Sequence of chain 1.V:
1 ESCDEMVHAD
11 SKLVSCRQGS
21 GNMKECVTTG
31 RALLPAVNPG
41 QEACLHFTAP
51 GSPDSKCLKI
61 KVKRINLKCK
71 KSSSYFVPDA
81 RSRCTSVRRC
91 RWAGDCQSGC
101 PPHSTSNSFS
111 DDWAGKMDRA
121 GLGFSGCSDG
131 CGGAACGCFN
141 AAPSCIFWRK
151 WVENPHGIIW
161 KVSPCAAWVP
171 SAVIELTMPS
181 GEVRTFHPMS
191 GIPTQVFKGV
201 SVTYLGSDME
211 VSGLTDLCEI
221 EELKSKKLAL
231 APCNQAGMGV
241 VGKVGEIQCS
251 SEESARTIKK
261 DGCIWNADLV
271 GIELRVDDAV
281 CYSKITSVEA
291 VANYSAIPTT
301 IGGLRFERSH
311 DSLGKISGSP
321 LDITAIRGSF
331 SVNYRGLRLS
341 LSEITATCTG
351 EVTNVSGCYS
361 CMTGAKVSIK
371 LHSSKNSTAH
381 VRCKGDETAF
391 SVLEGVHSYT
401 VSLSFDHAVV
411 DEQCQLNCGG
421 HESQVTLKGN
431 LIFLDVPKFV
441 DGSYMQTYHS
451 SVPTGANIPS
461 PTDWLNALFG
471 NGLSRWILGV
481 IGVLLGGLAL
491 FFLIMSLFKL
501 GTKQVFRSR

The small molecule below binds the protein below.
Small molecule (SMILES): CC(=O)N[C@@H]1[C@@H](O)[C@H](O)[C@@H](CO)O[C@H]1O

Binding-site contacts:
Ligand atom C8 contacts residue ALA292 of chain 1.V at 3.8 Å (hydrophobic).
Ligand atom C2 contacts residue ASN293 of chain 1.V at 2.4 Å.
Ligand atom O3 contacts residue ASN293 of chain 1.V at 4.4 Å.
Ligand atom O7 contacts residue ASN293 of chain 1.V at 3.5 Å (h-bond).
Ligand atom C3 contacts residue ASN293 of chain 1.V at 3.8 Å.
Ligand atom C8 contacts residue ASN293 of chain 1.V at 4.3 Å.
Ligand atom C1 contacts residue ASN293 of chain 1.V at 1.4 Å.
Ligand atom C7 contacts residue ASN293 of chain 1.V at 3.6 Å.
Ligand atom N2 contacts residue ASN293 of chain 1.V at 3.0 Å (h-bond).
Ligand atom C7 contacts residue ALA292 of chain 1.V at 4.3 Å (hydrophobic).
Ligand atom O5 contacts residue ASN293 of chain 1.V at 2.3 Å (h-bond).
Ligand atom C5 contacts residue ASN293 of chain 1.V at 3.6 Å.
Ligand atom C4 contacts residue ASN293 of chain 1.V at 4.2 Å.